This protein binds this small molecule.
Small molecule (SMILES): C[C@H]1O[C@@H](n2cnc3c(N)ncnc32)[C@H](O)[C@@H]1O

Sequence of chain 1.A:
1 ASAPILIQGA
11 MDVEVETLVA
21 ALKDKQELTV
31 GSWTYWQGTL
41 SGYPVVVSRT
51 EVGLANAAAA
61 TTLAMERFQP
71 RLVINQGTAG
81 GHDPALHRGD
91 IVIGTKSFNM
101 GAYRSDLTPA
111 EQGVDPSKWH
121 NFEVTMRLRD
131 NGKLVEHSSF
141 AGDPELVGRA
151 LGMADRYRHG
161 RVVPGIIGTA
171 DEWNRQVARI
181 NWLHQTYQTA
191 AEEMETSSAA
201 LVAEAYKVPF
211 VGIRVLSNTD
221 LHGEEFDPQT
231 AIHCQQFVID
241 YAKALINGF

Binding-site contacts:
Ligand atom N6 contacts residue ASN218 of chain 1.A at 3.1 Å (h-bond).
Ligand atom C2 contacts residue GLU193 of chain 1.A at 3.9 Å.
Ligand atom N6 contacts residue GLU192 of chain 1.A at 3.6 Å (salt-bridge).
Ligand atom C8 contacts residue THR78 of chain 1.A at 3.2 Å.
Ligand atom C6 contacts residue GLU192 of chain 1.A at 3.6 Å.
Ligand atom O2' contacts residue MET194 of chain 1.A at 2.9 Å (h-bond).
Ligand atom O3' contacts residue ALA10 of chain 1.A at 3.5 Å.
Ligand atom N1 contacts residue TRP173 of chain 1.A at 3.6 Å.
Ligand atom O2' contacts residue ARG214 of chain 1.A at 3.4 Å (salt-bridge).
Ligand atom O2' contacts residue GLU193 of chain 1.A at 3.3 Å.
Ligand atom C2' contacts residue MET194 of chain 1.A at 3.6 Å (hydrophobic).
Ligand atom C8 contacts residue TRP173 of chain 1.A at 3.7 Å (hydrophobic).
Ligand atom O4' contacts residue TRP173 of chain 1.A at 3.6 Å.
Ligand atom N7 contacts residue TRP173 of chain 1.A at 3.4 Å.
Ligand atom C3' contacts residue MET194 of chain 1.A at 3.7 Å (hydrophobic).
Ligand atom O3' contacts residue GLU195 of chain 1.A at 2.6 Å (salt-bridge).
Ligand atom N3 contacts residue MET194 of chain 1.A at 3.5 Å.
Ligand atom C4 contacts residue TRP173 of chain 1.A at 3.6 Å (hydrophobic).
Ligand atom C1' contacts residue THR78 of chain 1.A at 3.5 Å.
Ligand atom C5 contacts residue TRP173 of chain 1.A at 3.6 Å (hydrophobic).
Ligand atom C8 contacts residue ALA79 of chain 1.A at 3.6 Å (hydrophobic).
Ligand atom N6 contacts residue TRP173 of chain 1.A at 3.4 Å (h-bond).
Ligand atom N7 contacts residue ALA79 of chain 1.A at 3.4 Å.
Ligand atom O2' contacts residue GLU195 of chain 1.A at 2.8 Å (salt-bridge).
Ligand atom N1 contacts residue GLU172 of chain 1.A at 3.8 Å.
Ligand atom N6 contacts residue GLY80 of chain 1.A at 3.2 Å.
Ligand atom N1 contacts residue GLU192 of chain 1.A at 2.7 Å (salt-bridge).
Ligand atom C5 contacts residue GLY80 of chain 1.A at 3.6 Å.
Ligand atom N7 contacts residue ASN218 of chain 1.A at 3.1 Å (h-bond).
Ligand atom C2 contacts residue MET194 of chain 1.A at 3.9 Å (hydrophobic).
Ligand atom C3' contacts residue GLU195 of chain 1.A at 3.5 Å.
Ligand atom N3 contacts residue GLU193 of chain 1.A at 3.6 Å.
Ligand atom C6 contacts residue GLY80 of chain 1.A at 3.6 Å.
Ligand atom N3 contacts residue TRP173 of chain 1.A at 3.8 Å.
Ligand atom N9 contacts residue THR78 of chain 1.A at 3.6 Å (h-bond).
Ligand atom C2 contacts residue GLU192 of chain 1.A at 3.4 Å.
Ligand atom C2 contacts residue GLU172 of chain 1.A at 3.1 Å.
Ligand atom N7 contacts residue GLY80 of chain 1.A at 3.5 Å (h-bond).
Ligand atom C6 contacts residue TRP173 of chain 1.A at 3.5 Å (hydrophobic).
Ligand atom N9 contacts residue TRP173 of chain 1.A at 3.7 Å.